Binding-site contacts:
Ligand atom C2 contacts residue VAL170 of chain 1.B at 3.4 Å (hydrophobic).
Ligand atom O4' contacts residue MSE254 of chain 1.B at 3.4 Å.
Ligand atom O4' contacts residue TRP69 of chain 1.B at 3.4 Å.
Ligand atom O3' contacts residue GLU190 of chain 1.B at 2.4 Å (salt-bridge).
Ligand atom C6' contacts residue MSE218 of chain 1.B at 3.5 Å.
Ligand atom O1 contacts residue PRO150 of chain 1.B at 3.3 Å.
Ligand atom C1 contacts residue TYR74 of chain 1.B at 3.5 Å (hydrophobic).
Ligand atom C3' contacts residue GLU190 of chain 1.B at 3.1 Å.
Ligand atom C3 contacts residue HIS124 of chain 1.B at 3.9 Å.
Ligand atom C4' contacts residue PHE13 of chain 1.B at 3.5 Å (hydrophobic).
Ligand atom C5' contacts residue MSE218 of chain 1.B at 3.4 Å.
Ligand atom C1 contacts residue PRO150 of chain 1.B at 3.6 Å (hydrophobic).
Ligand atom C3' contacts residue HIS124 of chain 1.B at 3.8 Å.
Ligand atom C3' contacts residue ALA191 of chain 1.B at 3.8 Å (hydrophobic).
Ligand atom C4' contacts residue TRP69 of chain 1.B at 3.9 Å (hydrophobic).
Ligand atom C1 contacts residue ARG148 of chain 1.B at 3.4 Å.
Ligand atom O3' contacts residue HIS124 of chain 1.B at 3.6 Å.
Ligand atom C2' contacts residue PRO188 of chain 1.B at 3.8 Å (hydrophobic).
Ligand atom O1 contacts residue ARG148 of chain 1.B at 2.7 Å (salt-bridge).
Ligand atom O4' contacts residue PHE13 of chain 1.B at 3.5 Å.
Ligand atom O3' contacts residue MSE254 of chain 1.B at 3.9 Å.
Ligand atom O2 contacts residue PRO150 of chain 1.B at 3.4 Å.
Ligand atom C4' contacts residue GLU190 of chain 1.B at 3.2 Å.
Ligand atom C2 contacts residue VAL71 of chain 1.B at 3.9 Å (hydrophobic).
Ligand atom C2 contacts residue TYR74 of chain 1.B at 3.6 Å (hydrophobic).
Ligand atom O4' contacts residue GLU190 of chain 1.B at 2.4 Å (salt-bridge).
Ligand atom C5' contacts residue TRP69 of chain 1.B at 3.6 Å (hydrophobic).
Ligand atom C5' contacts residue PHE13 of chain 1.B at 3.4 Å (hydrophobic).
Ligand atom O2 contacts residue ARG148 of chain 1.B at 2.9 Å (salt-bridge).
Ligand atom O2 contacts residue TYR74 of chain 1.B at 2.6 Å (h-bond).
Ligand atom C2' contacts residue ALA191 of chain 1.B at 3.9 Å (hydrophobic).
Ligand atom O3' contacts residue ALA191 of chain 1.B at 3.8 Å.
Ligand atom O2 contacts residue VAL170 of chain 1.B at 3.4 Å (h-bond).
Ligand atom O3' contacts residue PRO188 of chain 1.B at 3.0 Å.
Ligand atom C4' contacts residue MSE254 of chain 1.B at 3.7 Å.
Ligand atom C6' contacts residue PHE12 of chain 1.B at 3.7 Å (hydrophobic).
Ligand atom C3' contacts residue PRO188 of chain 1.B at 3.9 Å (hydrophobic).
Ligand atom C1 contacts residue VAL170 of chain 1.B at 3.5 Å (hydrophobic).
Ligand atom C5' contacts residue PHE12 of chain 1.B at 3.8 Å (hydrophobic).
Ligand atom C2' contacts residue HIS124 of chain 1.B at 3.7 Å.

The small molecule below binds the protein below.
Small molecule (SMILES): O=C(O)/C=C/c1ccc(O)c(O)c1

Sequence of chain 1.B:
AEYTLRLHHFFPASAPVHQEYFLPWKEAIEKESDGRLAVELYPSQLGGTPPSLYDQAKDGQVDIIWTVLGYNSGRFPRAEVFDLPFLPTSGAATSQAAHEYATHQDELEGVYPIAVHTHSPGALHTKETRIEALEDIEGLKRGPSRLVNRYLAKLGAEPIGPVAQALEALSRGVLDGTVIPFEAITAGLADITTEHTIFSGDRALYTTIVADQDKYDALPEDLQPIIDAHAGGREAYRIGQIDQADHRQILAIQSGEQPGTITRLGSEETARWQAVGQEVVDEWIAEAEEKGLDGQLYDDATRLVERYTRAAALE